Sequence of chain 1.B:
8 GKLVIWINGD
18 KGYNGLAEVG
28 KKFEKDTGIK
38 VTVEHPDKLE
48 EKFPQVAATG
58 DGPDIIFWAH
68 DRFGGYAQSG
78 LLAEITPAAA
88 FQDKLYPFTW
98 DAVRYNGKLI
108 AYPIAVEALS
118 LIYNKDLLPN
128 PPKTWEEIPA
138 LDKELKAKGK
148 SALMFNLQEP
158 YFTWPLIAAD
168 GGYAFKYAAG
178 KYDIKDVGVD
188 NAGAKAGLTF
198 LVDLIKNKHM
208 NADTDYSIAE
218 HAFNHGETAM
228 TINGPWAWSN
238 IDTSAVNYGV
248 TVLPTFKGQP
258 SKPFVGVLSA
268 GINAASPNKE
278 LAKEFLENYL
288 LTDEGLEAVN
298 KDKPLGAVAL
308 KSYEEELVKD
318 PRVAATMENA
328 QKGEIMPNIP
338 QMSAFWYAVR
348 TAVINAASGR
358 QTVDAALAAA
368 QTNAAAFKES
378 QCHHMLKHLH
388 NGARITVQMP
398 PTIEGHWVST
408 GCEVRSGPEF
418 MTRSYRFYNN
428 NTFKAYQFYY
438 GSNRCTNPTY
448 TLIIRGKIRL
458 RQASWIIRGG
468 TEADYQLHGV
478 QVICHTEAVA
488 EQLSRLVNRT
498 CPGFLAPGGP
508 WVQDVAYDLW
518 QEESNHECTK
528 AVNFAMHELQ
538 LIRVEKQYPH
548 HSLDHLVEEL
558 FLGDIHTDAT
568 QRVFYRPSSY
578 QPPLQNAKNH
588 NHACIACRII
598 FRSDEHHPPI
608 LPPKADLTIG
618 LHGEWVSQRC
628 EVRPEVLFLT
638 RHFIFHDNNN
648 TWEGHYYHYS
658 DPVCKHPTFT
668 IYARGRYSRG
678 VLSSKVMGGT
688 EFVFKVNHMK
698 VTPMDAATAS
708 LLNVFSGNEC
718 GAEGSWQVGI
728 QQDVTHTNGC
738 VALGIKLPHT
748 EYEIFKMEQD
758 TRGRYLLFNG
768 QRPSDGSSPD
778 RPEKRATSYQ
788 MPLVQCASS

Binding-site contacts:
Ligand atom C8 contacts residue SER491 of chain 1.B at 3.6 Å.
Ligand atom O6 contacts residue GLY500 of chain 1.B at 4.5 Å.
Ligand atom C6 contacts residue LEU502 of chain 1.B at 3.3 Å (hydrophobic).
Ligand atom O6 contacts residue ASN495 of chain 1.B at 4.3 Å.
Ligand atom O7 contacts residue ASN495 of chain 1.B at 2.6 Å (h-bond).
Ligand atom C6 contacts residue PRO504 of chain 1.B at 4.4 Å (hydrophobic).
Ligand atom C1 contacts residue ASN495 of chain 1.B at 1.4 Å.
Ligand atom C6 contacts residue ALA503 of chain 1.B at 4.3 Å (hydrophobic).
Ligand atom C8 contacts residue ASN495 of chain 1.B at 4.3 Å.
Ligand atom C8 contacts residue ARG492 of chain 1.B at 4.0 Å.
Ligand atom O7 contacts residue ARG492 of chain 1.B at 4.5 Å.
Ligand atom O7 contacts residue SER491 of chain 1.B at 4.4 Å.
Ligand atom O4 contacts residue PRO504 of chain 1.B at 3.7 Å.
Ligand atom O3 contacts residue GLY505 of chain 1.B at 4.5 Å.
Ligand atom C4 contacts residue ASN495 of chain 1.B at 4.2 Å.
Ligand atom O5 contacts residue ASN495 of chain 1.B at 2.3 Å (h-bond).
Ligand atom C5 contacts residue ASN495 of chain 1.B at 3.6 Å.
Ligand atom C7 contacts residue SER491 of chain 1.B at 4.2 Å.
Ligand atom C7 contacts residue ASN495 of chain 1.B at 3.0 Å.
Ligand atom C5 contacts residue LEU502 of chain 1.B at 3.5 Å (hydrophobic).
Ligand atom O4 contacts residue ALA503 of chain 1.B at 3.9 Å.
Ligand atom C1 contacts residue LEU502 of chain 1.B at 4.3 Å (hydrophobic).
Ligand atom C5 contacts residue ALA503 of chain 1.B at 4.2 Å (hydrophobic).
Ligand atom C3 contacts residue ASN495 of chain 1.B at 3.8 Å.
Ligand atom O5 contacts residue LEU502 of chain 1.B at 4.1 Å.
Ligand atom C2 contacts residue ASN495 of chain 1.B at 2.5 Å.
Ligand atom O4 contacts residue GLY505 of chain 1.B at 3.5 Å (h-bond).
Ligand atom O6 contacts residue LEU502 of chain 1.B at 3.1 Å (h-bond).
Ligand atom N2 contacts residue ASN495 of chain 1.B at 2.9 Å (h-bond).

This small molecule binds to this protein.
Small molecule (SMILES): CC(=O)N[C@@H]1[C@@H](O)[C@H](O)[C@@H](CO)O[C@H]1O